Sequence of chain 1.A:
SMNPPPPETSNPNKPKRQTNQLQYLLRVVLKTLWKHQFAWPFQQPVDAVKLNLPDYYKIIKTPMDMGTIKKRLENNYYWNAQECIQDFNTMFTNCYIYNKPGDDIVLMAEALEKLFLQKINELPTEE

This small molecule binds to this protein.
Small molecule (SMILES): Cc1cnc(Nc2ccc(N3CCN(C)CC3)cc2)nc1Nc1cccc(NS(=O)(=O)C(C)(C)C)c1

Binding-site contacts:
Ligand atom C03 contacts residue ILE105 of chain 1.A at 3.8 Å (hydrophobic).
Ligand atom O33 contacts residue ASP47 of chain 1.A at 3.5 Å.
Ligand atom N04 contacts residue ASN99 of chain 1.A at 3.0 Å (h-bond).
Ligand atom C23 contacts residue PRO41 of chain 1.A at 3.6 Å (hydrophobic).
Ligand atom C09 contacts residue LEU53 of chain 1.A at 3.8 Å (hydrophobic).
Ligand atom C07 contacts residue LEU53 of chain 1.A at 3.7 Å (hydrophobic).
Ligand atom C21 contacts residue ILE105 of chain 1.A at 3.8 Å (hydrophobic).
Ligand atom C05 contacts residue ASN99 of chain 1.A at 3.8 Å.
Ligand atom O32 contacts residue ASP47 of chain 1.A at 2.9 Å (salt-bridge).
Ligand atom C08 contacts residue LEU53 of chain 1.A at 3.6 Å (hydrophobic).
Ligand atom C07 contacts residue ASN99 of chain 1.A at 3.7 Å.
Ligand atom C34 contacts residue LEU51 of chain 1.A at 3.5 Å (hydrophobic).
Ligand atom C24 contacts residue PRO41 of chain 1.A at 3.8 Å (hydrophobic).
Ligand atom C03 contacts residue ASN99 of chain 1.A at 3.7 Å.
Ligand atom C01 contacts residue VAL46 of chain 1.A at 3.9 Å (hydrophobic).
Ligand atom O32 contacts residue LEU51 of chain 1.A at 3.6 Å.
Ligand atom C13 contacts residue LEU51 of chain 1.A at 3.3 Å (hydrophobic).
Ligand atom C29 contacts residue PRO41 of chain 1.A at 3.7 Å (hydrophobic).
Ligand atom O32 contacts residue VAL46 of chain 1.A at 3.5 Å.
Ligand atom N06 contacts residue ASN99 of chain 1.A at 3.0 Å (h-bond).
Ligand atom C25 contacts residue TRP40 of chain 1.A at 3.9 Å (hydrophobic).
Ligand atom C02 contacts residue ILE105 of chain 1.A at 3.9 Å (hydrophobic).
Ligand atom N22 contacts residue PRO41 of chain 1.A at 3.3 Å (h-bond).
Ligand atom O33 contacts residue LYS50 of chain 1.A at 3.0 Å (salt-bridge).
Ligand atom N04 contacts residue ILE105 of chain 1.A at 3.8 Å.
Ligand atom N20 contacts residue ILE105 of chain 1.A at 3.9 Å.
Ligand atom C19 contacts residue LEU53 of chain 1.A at 3.8 Å (hydrophobic).
Ligand atom C01 contacts residue PHE42 of chain 1.A at 3.5 Å (hydrophobic).
Ligand atom C31 contacts residue GLN44 of chain 1.A at 3.7 Å.
Ligand atom C01 contacts residue PRO41 of chain 1.A at 3.6 Å (hydrophobic).
Ligand atom C25 contacts residue LEU51 of chain 1.A at 3.8 Å (hydrophobic).
Ligand atom C30 contacts residue GLN44 of chain 1.A at 3.8 Å.
Ligand atom C34 contacts residue TRP40 of chain 1.A at 3.5 Å (hydrophobic).
Ligand atom C19 contacts residue EDO1 of chain 1.D at 3.8 Å.
Ligand atom C05 contacts residue ILE105 of chain 1.A at 3.9 Å (hydrophobic).
Ligand atom C29 contacts residue TRP40 of chain 1.A at 3.6 Å (hydrophobic).
Ligand atom C36 contacts residue PRO41 of chain 1.A at 3.9 Å (hydrophobic).
Ligand atom C12 contacts residue LEU51 of chain 1.A at 3.5 Å (hydrophobic).
Ligand atom C31 contacts residue PRO45 of chain 1.A at 3.6 Å (hydrophobic).
Ligand atom C19 contacts residue ASN99 of chain 1.A at 3.5 Å.